Binding-site contacts:
Ligand atom C6 contacts residue TYR269 of chain 1.D at 4.4 Å (hydrophobic).
Ligand atom C7 contacts residue ASN252 of chain 1.D at 3.6 Å.
Ligand atom C1 contacts residue TYR269 of chain 1.D at 4.0 Å (hydrophobic).
Ligand atom N2 contacts residue PHE70 of chain 1.A at 4.1 Å.
Ligand atom C7 contacts residue TYR269 of chain 1.D at 4.2 Å (hydrophobic).
Ligand atom C7 contacts residue PHE70 of chain 1.A at 3.6 Å (hydrophobic).
Ligand atom O6 contacts residue THR258 of chain 1.D at 3.2 Å (h-bond).
Ligand atom C8 contacts residue ARG267 of chain 1.D at 3.4 Å.
Ligand atom C8 contacts residue TYR269 of chain 1.D at 4.2 Å (hydrophobic).
Ligand atom C5 contacts residue TYR269 of chain 1.D at 3.6 Å (hydrophobic).
Ligand atom C8 contacts residue THR268 of chain 1.D at 3.7 Å.
Ligand atom O7 contacts residue PHE70 of chain 1.A at 3.5 Å.
Ligand atom C1 contacts residue ASN252 of chain 1.D at 1.4 Å.
Ligand atom C6 contacts residue PHE261 of chain 1.D at 4.2 Å (hydrophobic).
Ligand atom C8 contacts residue PRO71 of chain 1.A at 3.8 Å (hydrophobic).
Ligand atom C3 contacts residue ASN252 of chain 1.D at 3.9 Å.
Ligand atom C4 contacts residue ASN252 of chain 1.D at 4.3 Å.
Ligand atom O7 contacts residue TYR269 of chain 1.D at 3.7 Å.
Ligand atom O6 contacts residue PHE261 of chain 1.D at 3.6 Å.
Ligand atom C8 contacts residue PHE70 of chain 1.A at 4.0 Å (hydrophobic).
Ligand atom N2 contacts residue ASN252 of chain 1.D at 3.1 Å (h-bond).
Ligand atom O5 contacts residue THR258 of chain 1.D at 4.5 Å.
Ligand atom C6 contacts residue THR258 of chain 1.D at 4.5 Å.
Ligand atom O5 contacts residue TYR269 of chain 1.D at 3.9 Å.
Ligand atom C5 contacts residue ASN252 of chain 1.D at 3.6 Å.
Ligand atom C8 contacts residue PHE261 of chain 1.D at 3.6 Å (hydrophobic).
Ligand atom O5 contacts residue ASN252 of chain 1.D at 2.3 Å (h-bond).
Ligand atom C2 contacts residue ASN252 of chain 1.D at 2.6 Å.
Ligand atom C8 contacts residue ASN252 of chain 1.D at 3.8 Å.
Ligand atom C7 contacts residue ARG267 of chain 1.D at 4.4 Å.

This small molecule binds to this protein.
Small molecule (SMILES): CC(=O)N[C@H]1[C@H](O[C@H]2[C@H](O)[C@@H](NC(C)=O)CO[C@@H]2CO)O[C@H](CO)[C@@H](O[C@@H]2O[C@H](CO)[C@@H](O)[C@H](O)[C@@H]2O)[C@@H]1O

Sequence of chain 1.A:
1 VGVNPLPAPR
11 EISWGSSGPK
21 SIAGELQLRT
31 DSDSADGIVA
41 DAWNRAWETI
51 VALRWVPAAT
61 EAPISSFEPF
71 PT

Sequence of chain 1.D:
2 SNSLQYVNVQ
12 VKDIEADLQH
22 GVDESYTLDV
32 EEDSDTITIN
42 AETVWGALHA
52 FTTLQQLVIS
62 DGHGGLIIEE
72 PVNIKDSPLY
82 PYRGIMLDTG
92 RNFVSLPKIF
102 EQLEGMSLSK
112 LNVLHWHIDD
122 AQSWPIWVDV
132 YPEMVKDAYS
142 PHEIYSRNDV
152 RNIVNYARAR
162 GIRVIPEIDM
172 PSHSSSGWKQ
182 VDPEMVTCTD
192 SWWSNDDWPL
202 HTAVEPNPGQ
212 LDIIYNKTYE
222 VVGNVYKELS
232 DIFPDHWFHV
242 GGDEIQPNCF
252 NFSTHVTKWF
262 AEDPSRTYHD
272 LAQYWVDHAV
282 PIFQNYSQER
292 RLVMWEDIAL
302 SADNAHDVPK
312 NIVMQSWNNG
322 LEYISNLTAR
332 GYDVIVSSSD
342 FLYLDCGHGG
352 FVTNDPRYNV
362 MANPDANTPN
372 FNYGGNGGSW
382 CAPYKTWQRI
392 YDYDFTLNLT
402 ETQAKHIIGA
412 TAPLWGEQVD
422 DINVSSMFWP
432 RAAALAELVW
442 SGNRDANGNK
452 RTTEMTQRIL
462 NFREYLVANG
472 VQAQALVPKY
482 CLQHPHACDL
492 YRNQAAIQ